The small molecule below binds the protein below.
Small molecule (SMILES): N[C@@H](CC(=O)O)C(=O)O

Sequence of chain 1.F:
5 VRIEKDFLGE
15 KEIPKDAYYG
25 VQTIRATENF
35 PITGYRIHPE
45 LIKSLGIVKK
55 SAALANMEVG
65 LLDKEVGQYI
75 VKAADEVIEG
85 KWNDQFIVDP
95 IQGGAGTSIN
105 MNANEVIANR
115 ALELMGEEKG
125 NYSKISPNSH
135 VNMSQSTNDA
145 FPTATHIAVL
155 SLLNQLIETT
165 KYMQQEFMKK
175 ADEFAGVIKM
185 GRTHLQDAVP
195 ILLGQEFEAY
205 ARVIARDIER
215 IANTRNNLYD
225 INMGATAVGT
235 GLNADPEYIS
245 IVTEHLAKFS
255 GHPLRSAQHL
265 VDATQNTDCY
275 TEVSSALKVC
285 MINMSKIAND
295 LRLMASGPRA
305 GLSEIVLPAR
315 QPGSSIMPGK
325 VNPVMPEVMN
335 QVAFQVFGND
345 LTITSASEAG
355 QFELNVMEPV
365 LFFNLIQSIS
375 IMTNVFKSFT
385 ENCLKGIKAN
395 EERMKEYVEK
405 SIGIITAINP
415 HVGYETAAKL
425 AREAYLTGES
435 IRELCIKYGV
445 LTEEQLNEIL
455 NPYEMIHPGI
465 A

Sequence of chain 1.G:
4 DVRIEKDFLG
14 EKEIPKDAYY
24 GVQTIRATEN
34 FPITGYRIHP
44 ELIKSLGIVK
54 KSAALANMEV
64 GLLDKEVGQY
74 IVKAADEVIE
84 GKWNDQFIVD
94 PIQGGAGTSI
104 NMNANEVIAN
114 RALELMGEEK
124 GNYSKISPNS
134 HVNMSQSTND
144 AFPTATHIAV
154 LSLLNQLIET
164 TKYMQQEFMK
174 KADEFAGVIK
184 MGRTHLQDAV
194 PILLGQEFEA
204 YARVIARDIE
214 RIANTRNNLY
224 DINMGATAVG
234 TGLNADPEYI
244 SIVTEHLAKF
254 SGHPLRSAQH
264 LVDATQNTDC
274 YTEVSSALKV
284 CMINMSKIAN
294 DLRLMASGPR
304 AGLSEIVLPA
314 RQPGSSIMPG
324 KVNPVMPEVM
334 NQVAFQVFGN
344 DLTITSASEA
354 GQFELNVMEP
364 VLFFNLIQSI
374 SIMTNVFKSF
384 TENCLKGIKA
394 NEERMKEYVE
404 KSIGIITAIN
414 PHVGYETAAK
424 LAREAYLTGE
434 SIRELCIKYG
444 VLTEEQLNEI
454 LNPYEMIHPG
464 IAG

Sequence of chain 1.E:
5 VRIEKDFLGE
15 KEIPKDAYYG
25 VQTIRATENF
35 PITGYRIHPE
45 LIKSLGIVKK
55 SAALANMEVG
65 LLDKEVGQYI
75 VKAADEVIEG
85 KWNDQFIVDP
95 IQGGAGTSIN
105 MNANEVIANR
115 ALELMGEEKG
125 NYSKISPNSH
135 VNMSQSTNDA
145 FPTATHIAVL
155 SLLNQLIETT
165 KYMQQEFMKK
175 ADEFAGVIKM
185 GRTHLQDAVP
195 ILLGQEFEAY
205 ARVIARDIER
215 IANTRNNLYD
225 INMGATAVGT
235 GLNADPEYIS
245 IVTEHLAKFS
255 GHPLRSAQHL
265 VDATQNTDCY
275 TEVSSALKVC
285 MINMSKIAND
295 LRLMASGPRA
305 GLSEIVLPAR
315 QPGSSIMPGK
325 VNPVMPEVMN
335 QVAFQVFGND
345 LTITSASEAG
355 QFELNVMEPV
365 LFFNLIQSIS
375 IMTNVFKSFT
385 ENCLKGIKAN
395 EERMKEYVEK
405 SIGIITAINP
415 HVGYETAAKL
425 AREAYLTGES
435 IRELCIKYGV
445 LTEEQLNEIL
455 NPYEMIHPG

Binding-site contacts:
Ligand atom OXT contacts residue THR187 of chain 1.E at 2.7 Å (h-bond).
Ligand atom O contacts residue GLY317 of chain 1.G at 3.6 Å.
Ligand atom CA contacts residue GLY317 of chain 1.G at 3.3 Å.
Ligand atom OD1 contacts residue SER319 of chain 1.G at 2.7 Å (h-bond).
Ligand atom OD1 contacts residue ILE320 of chain 1.G at 3.9 Å.
Ligand atom OD2 contacts residue SER318 of chain 1.G at 3.3 Å.
Ligand atom OXT contacts residue LEU358 of chain 1.F at 4.0 Å.
Ligand atom OXT contacts residue ASN142 of chain 1.F at 3.1 Å (h-bond).
Ligand atom CB contacts residue THR141 of chain 1.F at 3.7 Å.
Ligand atom C contacts residue HIS188 of chain 1.E at 3.6 Å.
Ligand atom C contacts residue THR187 of chain 1.E at 3.5 Å.
Ligand atom CB contacts residue SER140 of chain 1.F at 3.5 Å.
Ligand atom N contacts residue HIS188 of chain 1.E at 3.1 Å (h-bond).
Ligand atom O contacts residue LYS324 of chain 1.G at 3.1 Å (salt-bridge).
Ligand atom OD2 contacts residue THR141 of chain 1.F at 2.6 Å (h-bond).
Ligand atom OD1 contacts residue THR141 of chain 1.F at 3.0 Å (h-bond).
Ligand atom CG contacts residue THR141 of chain 1.F at 2.8 Å.
Ligand atom CG contacts residue SER140 of chain 1.F at 3.5 Å.
Ligand atom OXT contacts residue HIS188 of chain 1.E at 3.6 Å.
Ligand atom OD1 contacts residue SER140 of chain 1.F at 2.8 Å (h-bond).
Ligand atom O contacts residue SER318 of chain 1.G at 3.6 Å.
Ligand atom O contacts residue HIS188 of chain 1.E at 3.7 Å.
Ligand atom N contacts residue LEU358 of chain 1.F at 3.9 Å.
Ligand atom N contacts residue ASN142 of chain 1.F at 3.0 Å (h-bond).
Ligand atom CA contacts residue ASN142 of chain 1.F at 3.7 Å.
Ligand atom OD2 contacts residue GLY317 of chain 1.G at 3.1 Å (h-bond).
Ligand atom C contacts residue GLY317 of chain 1.G at 3.9 Å.
Ligand atom OD2 contacts residue SER319 of chain 1.G at 3.2 Å (h-bond).
Ligand atom CG contacts residue SER318 of chain 1.G at 3.6 Å.
Ligand atom N contacts residue THR101 of chain 1.F at 3.5 Å (h-bond).
Ligand atom OD2 contacts residue THR101 of chain 1.F at 2.6 Å (h-bond).
Ligand atom O contacts residue THR187 of chain 1.E at 3.5 Å (h-bond).
Ligand atom O contacts residue ASN326 of chain 1.G at 3.4 Å (h-bond).
Ligand atom C contacts residue LYS324 of chain 1.G at 3.9 Å.
Ligand atom CG contacts residue SER319 of chain 1.G at 3.4 Å.
Ligand atom CG contacts residue THR101 of chain 1.F at 3.6 Å.
Ligand atom CB contacts residue ASN142 of chain 1.F at 3.3 Å.
Ligand atom OD1 contacts residue SER318 of chain 1.G at 3.7 Å.
Ligand atom CA contacts residue HIS188 of chain 1.E at 3.8 Å.
Ligand atom CA contacts residue THR101 of chain 1.F at 3.8 Å.